This small molecule binds to this protein.
Small molecule (SMILES): CS(=O)CCCN=C=S

Binding-site contacts:
Ligand atom C3 contacts residue ILE105 of chain 1.A at 4.4 Å (hydrophobic).
Ligand atom S1 contacts residue GSH1 of chain 1.D at 2.9 Å (h-bond).
Ligand atom C contacts residue THR110 of chain 1.A at 4.4 Å.
Ligand atom N contacts residue GSH1 of chain 1.D at 3.1 Å (h-bond).
Ligand atom N contacts residue ILE105 of chain 1.A at 4.0 Å.
Ligand atom C2 contacts residue TYR109 of chain 1.A at 3.8 Å (hydrophobic).
Ligand atom C contacts residue ILE105 of chain 1.A at 4.1 Å (hydrophobic).
Ligand atom C1 contacts residue TYR109 of chain 1.A at 3.5 Å (hydrophobic).
Ligand atom S1 contacts residue ILE105 of chain 1.A at 3.6 Å.
Ligand atom C4 contacts residue ILE105 of chain 1.A at 3.6 Å (hydrophobic).
Ligand atom C4 contacts residue GSH1 of chain 1.D at 3.1 Å.
Ligand atom C4 contacts residue ARG14 of chain 1.A at 3.5 Å.
Ligand atom C3 contacts residue GSH1 of chain 1.D at 3.4 Å.
Ligand atom S contacts residue TYR109 of chain 1.A at 4.4 Å.
Ligand atom C2 contacts residue GSH1 of chain 1.D at 3.8 Å.
Ligand atom C3 contacts residue TYR109 of chain 1.A at 3.5 Å (hydrophobic).
Ligand atom O contacts residue TYR109 of chain 1.A at 4.0 Å.
Ligand atom S1 contacts residue ARG14 of chain 1.A at 3.0 Å (salt-bridge).
Ligand atom C contacts residue TYR109 of chain 1.A at 3.8 Å (hydrophobic).
Ligand atom N contacts residue ARG14 of chain 1.A at 4.2 Å.
Ligand atom N contacts residue TYR109 of chain 1.A at 4.5 Å.
Ligand atom C1 contacts residue ILE105 of chain 1.A at 3.5 Å (hydrophobic).

Sequence of chain 1.A:
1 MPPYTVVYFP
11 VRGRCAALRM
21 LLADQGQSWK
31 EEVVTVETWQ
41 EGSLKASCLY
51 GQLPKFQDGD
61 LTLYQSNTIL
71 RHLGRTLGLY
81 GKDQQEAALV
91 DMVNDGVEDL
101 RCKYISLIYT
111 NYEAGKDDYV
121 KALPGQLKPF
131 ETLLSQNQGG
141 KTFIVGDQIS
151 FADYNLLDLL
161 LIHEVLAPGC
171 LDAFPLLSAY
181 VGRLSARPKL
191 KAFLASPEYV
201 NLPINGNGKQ